Binding-site contacts:
Ligand atom CZ contacts residue PRO18 of chain 1.D at 3.6 Å (hydrophobic).
Ligand atom CG contacts residue PHE1 of chain 1.L at 4.0 Å (hydrophobic).
Ligand atom CD1 contacts residue GLY17 of chain 1.D at 4.0 Å.
Ligand atom CB contacts residue PHE1 of chain 1.L at 3.7 Å (hydrophobic).
Ligand atom OH contacts residue PRO18 of chain 1.D at 3.9 Å.
Ligand atom CD1 contacts residue ASN42 of chain 1.D at 4.2 Å.
Ligand atom CZ contacts residue GLU41 of chain 1.D at 3.3 Å.
Ligand atom CD2 contacts residue CYS4 of chain 1.D at 3.7 Å (hydrophobic).
Ligand atom CZ contacts residue GLY17 of chain 1.D at 3.3 Å.
Ligand atom CG contacts residue GLY17 of chain 1.D at 4.1 Å.
Ligand atom CD1 contacts residue GLU41 of chain 1.D at 4.0 Å.
Ligand atom O contacts residue CYS48 of chain 1.D at 3.6 Å (h-bond).
Ligand atom CE2 contacts residue CYS4 of chain 1.D at 3.7 Å (hydrophobic).
Ligand atom CE1 contacts residue GLU41 of chain 1.D at 3.4 Å.
Ligand atom CE2 contacts residue GLU41 of chain 1.D at 3.8 Å.
Ligand atom CA contacts residue PHE1 of chain 1.L at 2.4 Å (hydrophobic).
Ligand atom CZ contacts residue CYS15 of chain 1.D at 4.0 Å (hydrophobic).
Ligand atom CE1 contacts residue PRO18 of chain 1.D at 3.2 Å (hydrophobic).
Ligand atom C contacts residue PHE1 of chain 1.L at 3.2 Å (hydrophobic).
Ligand atom CZ contacts residue CYS38 of chain 1.D at 3.6 Å (hydrophobic).
Ligand atom O contacts residue PHE1 of chain 1.L at 3.7 Å.
Ligand atom N contacts residue PHE1 of chain 1.L at 1.3 Å.
Ligand atom CE1 contacts residue GLY17 of chain 1.D at 3.4 Å.
Ligand atom CA contacts residue CYS48 of chain 1.D at 4.0 Å (hydrophobic).
Ligand atom CD2 contacts residue CYS48 of chain 1.D at 3.6 Å (hydrophobic).
Ligand atom CE2 contacts residue GLY17 of chain 1.D at 3.6 Å.
Ligand atom CE2 contacts residue CYS15 of chain 1.D at 3.9 Å (hydrophobic).
Ligand atom CE1 contacts residue CYS38 of chain 1.D at 3.6 Å (hydrophobic).
Ligand atom CD1 contacts residue PRO18 of chain 1.D at 3.6 Å (hydrophobic).
Ligand atom OXT contacts residue PHE1 of chain 1.L at 3.3 Å.
Ligand atom OH contacts residue CYS15 of chain 1.D at 3.2 Å.
Ligand atom N contacts residue GLU41 of chain 1.D at 3.9 Å.
Ligand atom OH contacts residue GLY17 of chain 1.D at 3.1 Å (h-bond).
Ligand atom CD2 contacts residue GLY17 of chain 1.D at 4.0 Å.
Ligand atom CD2 contacts residue PHE16 of chain 1.D at 4.1 Å (hydrophobic).
Ligand atom CE2 contacts residue PHE16 of chain 1.D at 4.1 Å (hydrophobic).
Ligand atom OH contacts residue CYS38 of chain 1.D at 2.7 Å (h-bond).
Ligand atom CE2 contacts residue CYS48 of chain 1.D at 3.8 Å (hydrophobic).
Ligand atom CD2 contacts residue GLU41 of chain 1.D at 4.1 Å.
Ligand atom OH contacts residue GLU41 of chain 1.D at 3.3 Å.

The small molecule below binds the protein below.
Small molecule (SMILES): N[C@@H](Cc1ccc(O)cc1)C(=O)O

Sequence of chain 1.D:
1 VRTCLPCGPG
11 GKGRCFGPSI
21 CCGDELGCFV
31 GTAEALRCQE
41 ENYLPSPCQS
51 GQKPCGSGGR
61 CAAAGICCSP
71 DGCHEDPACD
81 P